Sequence of chain 1.A:
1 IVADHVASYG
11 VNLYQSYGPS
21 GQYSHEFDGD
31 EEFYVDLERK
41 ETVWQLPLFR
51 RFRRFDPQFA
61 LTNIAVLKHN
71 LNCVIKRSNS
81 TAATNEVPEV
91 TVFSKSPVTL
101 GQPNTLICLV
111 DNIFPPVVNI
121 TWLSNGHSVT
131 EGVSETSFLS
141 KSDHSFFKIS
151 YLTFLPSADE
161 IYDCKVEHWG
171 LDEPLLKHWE

Binding-site contacts:
Ligand atom N2 contacts residue ASN119 of chain 1.A at 2.9 Å (h-bond).
Ligand atom C5 contacts residue ASN119 of chain 1.A at 3.6 Å.
Ligand atom C7 contacts residue TRP169 of chain 1.A at 4.3 Å (hydrophobic).
Ligand atom C4 contacts residue ASN119 of chain 1.A at 4.2 Å.
Ligand atom C8 contacts residue VAL117 of chain 1.A at 4.0 Å (hydrophobic).
Ligand atom O5 contacts residue GLU167 of chain 1.A at 4.1 Å.
Ligand atom O5 contacts residue ASN119 of chain 1.A at 2.3 Å (h-bond).
Ligand atom C8 contacts residue TRP169 of chain 1.A at 3.7 Å (hydrophobic).
Ligand atom C3 contacts residue ASN119 of chain 1.A at 3.8 Å.
Ligand atom C2 contacts residue GLU167 of chain 1.A at 4.1 Å.
Ligand atom C2 contacts residue ASN119 of chain 1.A at 2.5 Å.
Ligand atom C7 contacts residue ASN119 of chain 1.A at 3.6 Å.
Ligand atom O7 contacts residue HIS168 of chain 1.A at 4.3 Å.
Ligand atom C7 contacts residue GLU167 of chain 1.A at 4.1 Å.
Ligand atom O7 contacts residue ASN119 of chain 1.A at 4.0 Å.
Ligand atom C1 contacts residue ASN119 of chain 1.A at 1.4 Å.
Ligand atom C8 contacts residue HIS168 of chain 1.A at 4.1 Å.
Ligand atom O7 contacts residue GLU167 of chain 1.A at 3.5 Å.
Ligand atom C1 contacts residue GLU167 of chain 1.A at 4.2 Å.
Ligand atom C8 contacts residue GLU167 of chain 1.A at 3.9 Å.

This small molecule binds to this protein.
Small molecule (SMILES): CC(=O)N[C@H]1[C@H](O[C@H]2[C@H](O)[C@@H](NC(C)=O)CO[C@@H]2CO)O[C@H](CO)[C@@H](O)[C@@H]1O